A protein and the small-molecule ligand that binds it are described below.
Small molecule (SMILES): CC(C)(C)NC(=O)[C@@H]1C[C@@H]2CCCC[C@@H]2CN1C[C@@H](O)[C@H](Cc1ccccc1)NC(=O)[C@H](CC(N)=O)NC(=O)c1ccc2ccccc2n1

Sequence of chain 1.A:
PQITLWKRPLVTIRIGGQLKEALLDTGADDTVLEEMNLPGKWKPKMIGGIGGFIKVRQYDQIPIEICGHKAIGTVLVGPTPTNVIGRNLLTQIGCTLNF

Binding-site contacts:
Ligand atom CE1 contacts residue ILE50 of chain 1.A at 3.6 Å (hydrophobic).
Ligand atom C51 contacts residue PRO81 of chain 1.A at 3.5 Å (hydrophobic).
Ligand atom C9 contacts residue ASP25 of chain 1.B at 3.4 Å.
Ligand atom O2 contacts residue ASP25 of chain 1.A at 2.5 Å (salt-bridge).
Ligand atom C3 contacts residue ASP29 of chain 1.A at 3.3 Å.
Ligand atom CB contacts residue GLY48 of chain 1.A at 3.6 Å.
Ligand atom O2 contacts residue ASP25 of chain 1.B at 2.7 Å (salt-bridge).
Ligand atom C32 contacts residue ILE50 of chain 1.A at 3.7 Å (hydrophobic).
Ligand atom O1 contacts residue ILE50 of chain 1.B at 3.6 Å.
Ligand atom N2 contacts residue GLY27 of chain 1.A at 3.2 Å (h-bond).
Ligand atom C81 contacts residue GLY27 of chain 1.B at 3.7 Å.
Ligand atom ND2 contacts residue ILE47 of chain 1.A at 3.7 Å.
Ligand atom O3 contacts residue ILE50 of chain 1.A at 3.7 Å.
Ligand atom C61 contacts residue THR80 of chain 1.A at 3.6 Å.
Ligand atom CM contacts residue ASP25 of chain 1.A at 3.6 Å.
Ligand atom CD2 contacts residue GLY27 of chain 1.A at 3.6 Å.
Ligand atom C9 contacts residue ASP25 of chain 1.A at 3.2 Å.
Ligand atom CM contacts residue ASP25 of chain 1.B at 3.4 Å.
Ligand atom OD1 contacts residue ASP29 of chain 1.A at 3.2 Å (salt-bridge).
Ligand atom N1 contacts residue GLY48 of chain 1.A at 3.3 Å (h-bond).
Ligand atom O2 contacts residue GLY27 of chain 1.A at 3.3 Å.
Ligand atom C22 contacts residue GLY48 of chain 1.B at 3.5 Å.
Ligand atom ND2 contacts residue ASP30 of chain 1.A at 3.2 Å (salt-bridge).
Ligand atom OD1 contacts residue ASP30 of chain 1.A at 3.0 Å (salt-bridge).
Ligand atom CZ contacts residue PRO81 of chain 1.B at 3.8 Å (hydrophobic).
Ligand atom C4 contacts residue ARG8 of chain 1.B at 3.3 Å.
Ligand atom O contacts residue ASP29 of chain 1.A at 3.1 Å (salt-bridge).
Ligand atom O2 contacts residue ALA28 of chain 1.A at 3.7 Å.
Ligand atom N contacts residue GLY48 of chain 1.A at 3.2 Å (h-bond).
Ligand atom O contacts residue ALA28 of chain 1.A at 3.7 Å.
Ligand atom C8 contacts residue GLY48 of chain 1.A at 3.7 Å.
Ligand atom C22 contacts residue ILE50 of chain 1.A at 3.7 Å (hydrophobic).
Ligand atom C61 contacts residue THR82 of chain 1.A at 3.6 Å.
Ligand atom C81 contacts residue ASP25 of chain 1.A at 3.3 Å.
Ligand atom C3 contacts residue ARG8 of chain 1.B at 3.4 Å.
Ligand atom CB1 contacts residue ASP25 of chain 1.B at 3.2 Å.
Ligand atom O contacts residue GLY27 of chain 1.A at 3.4 Å (h-bond).
Ligand atom OD1 contacts residue ALA28 of chain 1.A at 3.5 Å.
Ligand atom C8 contacts residue GLY49 of chain 1.A at 3.7 Å.
Ligand atom C41 contacts residue THR82 of chain 1.A at 3.7 Å.

Sequence of chain 1.B:
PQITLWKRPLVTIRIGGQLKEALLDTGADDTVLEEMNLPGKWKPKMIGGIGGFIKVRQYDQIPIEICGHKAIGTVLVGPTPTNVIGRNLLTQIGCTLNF